The protein below binds the small molecule below.
Small molecule (SMILES): OCCCO

Sequence of chain 1.D:
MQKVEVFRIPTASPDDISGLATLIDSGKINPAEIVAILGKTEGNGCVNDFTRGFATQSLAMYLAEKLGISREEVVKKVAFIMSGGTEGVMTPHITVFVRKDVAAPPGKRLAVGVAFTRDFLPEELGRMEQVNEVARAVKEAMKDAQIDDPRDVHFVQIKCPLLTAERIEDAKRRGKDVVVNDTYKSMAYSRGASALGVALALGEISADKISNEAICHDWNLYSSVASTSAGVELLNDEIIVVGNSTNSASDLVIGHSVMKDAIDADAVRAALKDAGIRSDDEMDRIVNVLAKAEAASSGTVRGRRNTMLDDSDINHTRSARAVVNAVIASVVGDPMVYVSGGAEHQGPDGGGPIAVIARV

Binding-site contacts:
Ligand atom C1 contacts residue ALA325 of chain 1.D at 3.9 Å (hydrophobic).
Ligand atom C2 contacts residue SER322 of chain 1.B at 4.4 Å.
Ligand atom C1 contacts residue SER322 of chain 1.D at 4.0 Å.
Ligand atom C3 contacts residue ILE317 of chain 1.D at 4.0 Å (hydrophobic).
Ligand atom C3 contacts residue ARG321 of chain 1.B at 3.9 Å.
Ligand atom C1 contacts residue ILE317 of chain 1.D at 4.3 Å (hydrophobic).
Ligand atom O1 contacts residue GLY89 of chain 1.D at 4.2 Å.
Ligand atom C1 contacts residue ILE317 of chain 1.B at 4.3 Å (hydrophobic).
Ligand atom O3 contacts residue GLY89 of chain 1.B at 4.4 Å.
Ligand atom C1 contacts residue GLU88 of chain 1.D at 3.9 Å.
Ligand atom C3 contacts residue ALA325 of chain 1.B at 4.0 Å (hydrophobic).
Ligand atom C1 contacts residue ARG321 of chain 1.D at 3.8 Å.
Ligand atom C3 contacts residue SER322 of chain 1.B at 4.1 Å.
Ligand atom O3 contacts residue GLU88 of chain 1.B at 3.5 Å.
Ligand atom O1 contacts residue GLU88 of chain 1.D at 3.4 Å.
Ligand atom O1 contacts residue ALA325 of chain 1.D at 4.4 Å.
Ligand atom C3 contacts residue GLU88 of chain 1.B at 3.9 Å.
Ligand atom O3 contacts residue SER322 of chain 1.D at 4.1 Å.
Ligand atom C2 contacts residue ALA325 of chain 1.B at 3.7 Å (hydrophobic).
Ligand atom O3 contacts residue ILE317 of chain 1.D at 3.2 Å.
Ligand atom O1 contacts residue ILE317 of chain 1.B at 3.6 Å.
Ligand atom C2 contacts residue ALA325 of chain 1.D at 3.8 Å (hydrophobic).
Ligand atom O1 contacts residue SER322 of chain 1.B at 4.1 Å.
Ligand atom C3 contacts residue ILE317 of chain 1.B at 4.3 Å (hydrophobic).
Ligand atom C2 contacts residue SER322 of chain 1.D at 4.4 Å.

Sequence of chain 1.B:
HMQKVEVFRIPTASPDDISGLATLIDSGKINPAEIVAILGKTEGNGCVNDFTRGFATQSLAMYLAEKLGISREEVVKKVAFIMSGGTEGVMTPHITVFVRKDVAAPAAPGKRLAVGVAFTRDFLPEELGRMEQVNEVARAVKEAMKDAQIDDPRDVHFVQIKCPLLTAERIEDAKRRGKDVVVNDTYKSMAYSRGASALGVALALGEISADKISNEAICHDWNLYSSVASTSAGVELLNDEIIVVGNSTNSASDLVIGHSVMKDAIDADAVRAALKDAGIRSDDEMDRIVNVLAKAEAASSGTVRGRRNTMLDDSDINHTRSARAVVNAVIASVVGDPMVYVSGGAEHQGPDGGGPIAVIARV